This protein binds this small molecule.
Small molecule (SMILES): O=C(CCc1ccccc1)Cn1cncn1

Sequence of chain 1.A:
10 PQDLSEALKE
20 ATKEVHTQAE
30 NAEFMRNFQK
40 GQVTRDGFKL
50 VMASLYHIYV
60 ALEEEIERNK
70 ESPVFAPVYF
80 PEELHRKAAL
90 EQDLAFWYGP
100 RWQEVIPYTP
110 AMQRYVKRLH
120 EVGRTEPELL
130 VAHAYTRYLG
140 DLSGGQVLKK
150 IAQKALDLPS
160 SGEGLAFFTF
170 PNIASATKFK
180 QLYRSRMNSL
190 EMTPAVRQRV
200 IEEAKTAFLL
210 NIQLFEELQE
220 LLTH

Binding-site contacts:
Ligand atom CAB contacts residue VAL50 of chain 1.A at 4.1 Å (hydrophobic).
Ligand atom CAF contacts residue PHE214 of chain 1.A at 3.7 Å (hydrophobic).
Ligand atom C contacts residue ASP140 of chain 1.A at 3.8 Å.
Ligand atom CAM contacts residue HEM1 of chain 1.C at 3.3 Å.
Ligand atom CA contacts residue GLY139 of chain 1.A at 3.4 Å.
Ligand atom CAO contacts residue HEM1 of chain 1.C at 3.1 Å.
Ligand atom N contacts residue ASP140 of chain 1.A at 4.1 Å.
Ligand atom CA contacts residue ASP140 of chain 1.A at 3.3 Å.
Ligand atom CAE contacts residue LEU147 of chain 1.A at 4.1 Å (hydrophobic).
Ligand atom CAB contacts residue LEU147 of chain 1.A at 4.1 Å (hydrophobic).
Ligand atom CAH contacts residue ARG136 of chain 1.A at 3.9 Å.
Ligand atom O contacts residue LEU147 of chain 1.A at 3.9 Å.
Ligand atom CAH contacts residue LEU147 of chain 1.A at 4.0 Å (hydrophobic).
Ligand atom CAM contacts residue GLY143 of chain 1.A at 3.7 Å.
Ligand atom CAG contacts residue PHE214 of chain 1.A at 3.6 Å (hydrophobic).
Ligand atom CAA contacts residue PHE37 of chain 1.A at 4.1 Å (hydrophobic).
Ligand atom CAA contacts residue LEU147 of chain 1.A at 3.8 Å (hydrophobic).
Ligand atom CAE contacts residue PHE214 of chain 1.A at 3.8 Å (hydrophobic).
Ligand atom CAA contacts residue MET34 of chain 1.A at 3.7 Å (hydrophobic).
Ligand atom CA contacts residue LEU147 of chain 1.A at 3.6 Å (hydrophobic).
Ligand atom CAM contacts residue GLY139 of chain 1.A at 3.6 Å.
Ligand atom CAF contacts residue LEU147 of chain 1.A at 4.1 Å (hydrophobic).
Ligand atom CAD contacts residue VAL50 of chain 1.A at 3.6 Å (hydrophobic).
Ligand atom N contacts residue GLY139 of chain 1.A at 3.0 Å (h-bond).
Ligand atom CAF contacts residue MET34 of chain 1.A at 3.6 Å (hydrophobic).
Ligand atom CAE contacts residue VAL50 of chain 1.A at 4.0 Å (hydrophobic).
Ligand atom NAN contacts residue GLY139 of chain 1.A at 3.5 Å (h-bond).
Ligand atom CAH contacts residue ASP140 of chain 1.A at 3.5 Å.
Ligand atom NAL contacts residue LEU147 of chain 1.A at 3.8 Å.
Ligand atom NAN contacts residue HEM1 of chain 1.C at 2.3 Å.
Ligand atom C contacts residue LEU147 of chain 1.A at 3.6 Å (hydrophobic).
Ligand atom CAC contacts residue PHE167 of chain 1.A at 3.7 Å (hydrophobic).
Ligand atom NAL contacts residue GLY143 of chain 1.A at 3.3 Å.
Ligand atom NAL contacts residue GLY139 of chain 1.A at 3.4 Å (h-bond).
Ligand atom CAB contacts residue PHE37 of chain 1.A at 3.6 Å (hydrophobic).
Ligand atom CAD contacts residue LEU54 of chain 1.A at 3.8 Å (hydrophobic).
Ligand atom CAC contacts residue VAL50 of chain 1.A at 3.7 Å (hydrophobic).
Ligand atom CAO contacts residue GLY139 of chain 1.A at 3.1 Å.
Ligand atom CAD contacts residue LEU147 of chain 1.A at 4.1 Å (hydrophobic).
Ligand atom CAM contacts residue HEZ1 of chain 1.E at 3.6 Å.